Sequence of chain 1.A:
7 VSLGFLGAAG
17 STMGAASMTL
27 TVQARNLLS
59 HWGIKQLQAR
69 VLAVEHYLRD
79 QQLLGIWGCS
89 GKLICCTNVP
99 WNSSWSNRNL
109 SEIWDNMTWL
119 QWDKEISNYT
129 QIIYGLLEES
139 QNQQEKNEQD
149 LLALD

Binding-site contacts:
Ligand atom C4 contacts residue ASN107 of chain 1.A at 4.1 Å.
Ligand atom C2 contacts residue ASN107 of chain 1.A at 2.4 Å.
Ligand atom C1 contacts residue ASN107 of chain 1.A at 1.4 Å.
Ligand atom N2 contacts residue ASN107 of chain 1.A at 2.9 Å (h-bond).
Ligand atom C5 contacts residue ASN107 of chain 1.A at 3.5 Å.
Ligand atom O6 contacts residue GLU110 of chain 1.A at 4.0 Å.
Ligand atom O5 contacts residue GLU110 of chain 1.A at 4.5 Å.
Ligand atom O7 contacts residue ASN107 of chain 1.A at 3.0 Å (h-bond).
Ligand atom C3 contacts residue ASN107 of chain 1.A at 3.7 Å.
Ligand atom O7 contacts residue SER109 of chain 1.A at 4.4 Å.
Ligand atom C7 contacts residue ASN107 of chain 1.A at 3.2 Å.
Ligand atom O5 contacts residue ASN107 of chain 1.A at 2.2 Å (h-bond).
Ligand atom O6 contacts residue ASN107 of chain 1.A at 4.4 Å.

This small molecule binds to this protein.
Small molecule (SMILES): CC(=O)N[C@@H]1[C@@H](O)[C@H](O)[C@@H](CO)O[C@H]1O